Sequence of chain 1.A:
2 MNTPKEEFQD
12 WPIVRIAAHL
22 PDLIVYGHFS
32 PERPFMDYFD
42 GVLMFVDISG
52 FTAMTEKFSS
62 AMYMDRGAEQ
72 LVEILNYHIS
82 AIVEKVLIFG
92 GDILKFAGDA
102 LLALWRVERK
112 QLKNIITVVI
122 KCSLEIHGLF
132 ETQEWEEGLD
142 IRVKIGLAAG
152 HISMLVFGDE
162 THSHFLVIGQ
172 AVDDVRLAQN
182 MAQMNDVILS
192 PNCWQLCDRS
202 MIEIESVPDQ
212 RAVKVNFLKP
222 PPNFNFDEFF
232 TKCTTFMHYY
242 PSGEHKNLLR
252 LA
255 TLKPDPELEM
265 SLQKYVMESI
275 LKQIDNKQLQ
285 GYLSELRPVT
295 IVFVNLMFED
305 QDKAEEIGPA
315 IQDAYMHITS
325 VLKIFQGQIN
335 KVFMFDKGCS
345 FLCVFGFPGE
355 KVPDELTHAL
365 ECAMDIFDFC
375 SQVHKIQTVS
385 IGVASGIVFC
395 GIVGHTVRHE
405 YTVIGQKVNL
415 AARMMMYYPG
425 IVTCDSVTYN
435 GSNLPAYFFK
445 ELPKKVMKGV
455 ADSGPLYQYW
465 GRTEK

This small molecule binds to this protein.
Small molecule (SMILES): Nc1nonc1C(=O)c1ccccc1

Binding-site contacts:
Ligand atom C13 contacts residue LEU103 of chain 1.A at 3.8 Å (hydrophobic).
Ligand atom C12 contacts residue PHE46 of chain 1.A at 3.6 Å (hydrophobic).
Ligand atom O8 contacts residue PHE337 of chain 1.A at 3.5 Å.
Ligand atom N3 contacts residue VAL168 of chain 1.A at 3.0 Å (h-bond).
Ligand atom C14 contacts residue PHE337 of chain 1.A at 4.1 Å (hydrophobic).
Ligand atom C11 contacts residue PHE337 of chain 1.A at 3.8 Å (hydrophobic).
Ligand atom N5 contacts residue LEU103 of chain 1.A at 3.9 Å.
Ligand atom N5 contacts residue LYS96 of chain 1.A at 3.3 Å.
Ligand atom C2 contacts residue LEU167 of chain 1.A at 3.9 Å (hydrophobic).
Ligand atom N1 contacts residue VAL168 of chain 1.A at 2.8 Å (h-bond).
Ligand atom O4 contacts residue LEU103 of chain 1.A at 4.1 Å.
Ligand atom C11 contacts residue PHE46 of chain 1.A at 3.6 Å (hydrophobic).
Ligand atom C11 contacts residue ALA98 of chain 1.A at 3.8 Å (hydrophobic).
Ligand atom O4 contacts residue VAL168 of chain 1.A at 3.9 Å.
Ligand atom C12 contacts residue ALA101 of chain 1.A at 3.9 Å (hydrophobic).
Ligand atom C12 contacts residue ALA98 of chain 1.A at 3.5 Å (hydrophobic).
Ligand atom C12 contacts residue PHE337 of chain 1.A at 4.1 Å (hydrophobic).
Ligand atom O8 contacts residue PHE339 of chain 1.A at 3.4 Å.
Ligand atom O4 contacts residue LYS96 of chain 1.A at 3.4 Å.
Ligand atom C2 contacts residue LEU103 of chain 1.A at 4.1 Å (hydrophobic).
Ligand atom C10 contacts residue PHE337 of chain 1.A at 3.2 Å (hydrophobic).
Ligand atom C7 contacts residue MET338 of chain 1.A at 4.1 Å (hydrophobic).
Ligand atom O4 contacts residue PHE166 of chain 1.A at 4.1 Å.
Ligand atom C7 contacts residue PHE337 of chain 1.A at 3.7 Å (hydrophobic).
Ligand atom C14 contacts residue LEU103 of chain 1.A at 3.7 Å (hydrophobic).
Ligand atom N1 contacts residue VAL173 of chain 1.A at 4.0 Å.
Ligand atom C10 contacts residue PHE339 of chain 1.A at 3.6 Å (hydrophobic).
Ligand atom C9 contacts residue PHE337 of chain 1.A at 3.4 Å (hydrophobic).
Ligand atom N3 contacts residue LEU167 of chain 1.A at 3.6 Å.
Ligand atom C13 contacts residue PHE46 of chain 1.A at 4.0 Å (hydrophobic).
Ligand atom C13 contacts residue LYS96 of chain 1.A at 3.6 Å.
Ligand atom C14 contacts residue LYS96 of chain 1.A at 3.8 Å.
Ligand atom C9 contacts residue PHE339 of chain 1.A at 4.1 Å (hydrophobic).
Ligand atom C2 contacts residue VAL168 of chain 1.A at 3.6 Å (hydrophobic).
Ligand atom C7 contacts residue PHE339 of chain 1.A at 3.9 Å (hydrophobic).
Ligand atom C6 contacts residue LEU103 of chain 1.A at 3.9 Å (hydrophobic).
Ligand atom N1 contacts residue MET338 of chain 1.A at 3.0 Å (h-bond).
Ligand atom N1 contacts residue LEU167 of chain 1.A at 4.0 Å.
Ligand atom C10 contacts residue PHE46 of chain 1.A at 4.0 Å (hydrophobic).
Ligand atom O8 contacts residue MET338 of chain 1.A at 3.1 Å (h-bond).